A small-molecule ligand and the protein it binds are described below.
Small molecule (SMILES): O=P(O)(O)OC[C@@H](O)[C@@H](O)[C@H](O)[C@@H](O)CO

Sequence of chain 1.A:
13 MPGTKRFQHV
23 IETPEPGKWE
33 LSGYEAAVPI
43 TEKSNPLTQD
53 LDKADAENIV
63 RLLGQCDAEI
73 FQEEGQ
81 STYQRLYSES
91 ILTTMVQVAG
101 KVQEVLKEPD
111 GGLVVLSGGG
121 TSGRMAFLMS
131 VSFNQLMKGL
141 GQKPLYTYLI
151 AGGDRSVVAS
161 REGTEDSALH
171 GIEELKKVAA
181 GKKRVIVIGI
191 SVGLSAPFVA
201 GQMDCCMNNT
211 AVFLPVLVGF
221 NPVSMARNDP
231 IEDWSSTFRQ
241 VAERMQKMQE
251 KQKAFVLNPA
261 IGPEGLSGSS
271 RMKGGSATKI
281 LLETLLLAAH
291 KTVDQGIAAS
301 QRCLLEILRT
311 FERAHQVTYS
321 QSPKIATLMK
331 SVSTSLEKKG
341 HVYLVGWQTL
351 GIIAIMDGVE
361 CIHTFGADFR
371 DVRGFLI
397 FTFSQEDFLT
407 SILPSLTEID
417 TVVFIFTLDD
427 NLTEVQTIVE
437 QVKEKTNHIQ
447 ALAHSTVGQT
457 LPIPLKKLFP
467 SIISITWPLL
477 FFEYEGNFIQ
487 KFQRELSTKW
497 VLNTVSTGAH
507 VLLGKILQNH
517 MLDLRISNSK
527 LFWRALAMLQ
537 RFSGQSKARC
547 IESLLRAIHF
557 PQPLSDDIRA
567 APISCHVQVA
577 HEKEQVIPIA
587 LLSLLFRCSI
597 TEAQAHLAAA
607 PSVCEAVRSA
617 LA

Binding-site contacts:
Ligand atom O4 contacts residue GLY120 of chain 1.A at 3.9 Å.
Ligand atom O1 contacts residue ARG271 of chain 1.A at 3.5 Å (salt-bridge).
Ligand atom C1 contacts residue ARG271 of chain 1.A at 3.2 Å.
Ligand atom C4 contacts residue SER270 of chain 1.A at 3.9 Å.
Ligand atom O6 contacts residue LYS526 of chain 1.A at 2.8 Å (salt-bridge).
Ligand atom O1P contacts residue SER191 of chain 1.A at 3.9 Å.
Ligand atom O1 contacts residue SER269 of chain 1.A at 3.8 Å.
Ligand atom C5 contacts residue GLU165 of chain 1.A at 3.5 Å.
Ligand atom O3 contacts residue GLU162 of chain 1.A at 2.7 Å (salt-bridge).
Ligand atom O3 contacts residue GLY120 of chain 1.A at 3.9 Å.
Ligand atom O3P contacts residue SER191 of chain 1.A at 3.9 Å.
Ligand atom O4 contacts residue SER270 of chain 1.A at 4.0 Å.
Ligand atom C3 contacts residue GLU162 of chain 1.A at 3.7 Å.
Ligand atom C5 contacts residue LYS526 of chain 1.A at 3.8 Å.
Ligand atom C1 contacts residue SER270 of chain 1.A at 3.5 Å.
Ligand atom O1P contacts residue LYS526 of chain 1.A at 3.3 Å (salt-bridge).
Ligand atom C6 contacts residue LYS526 of chain 1.A at 3.8 Å.
Ligand atom C2 contacts residue THR121 of chain 1.A at 4.0 Å.
Ligand atom O5 contacts residue GLU165 of chain 1.A at 2.6 Å (salt-bridge).
Ligand atom P contacts residue VAL192 of chain 1.A at 3.5 Å.
Ligand atom O2 contacts residue GLU162 of chain 1.A at 3.7 Å.
Ligand atom C2 contacts residue HIS363 of chain 1.A at 3.9 Å.
Ligand atom P contacts residue LYS526 of chain 1.A at 3.6 Å.
Ligand atom O2P contacts residue VAL192 of chain 1.A at 3.6 Å.
Ligand atom O4 contacts residue THR121 of chain 1.A at 3.0 Å (h-bond).
Ligand atom O2 contacts residue HIS363 of chain 1.A at 2.8 Å (h-bond).
Ligand atom P contacts residue SER191 of chain 1.A at 3.6 Å.
Ligand atom O1P contacts residue SER270 of chain 1.A at 3.9 Å.
Ligand atom O3P contacts residue SER122 of chain 1.A at 2.8 Å (h-bond).
Ligand atom O2 contacts residue THR364 of chain 1.A at 4.0 Å.
Ligand atom C6 contacts residue GLY119 of chain 1.A at 3.4 Å.
Ligand atom O1P contacts residue VAL192 of chain 1.A at 3.4 Å (h-bond).
Ligand atom O1P contacts residue GLY193 of chain 1.A at 3.0 Å (h-bond).
Ligand atom O3P contacts residue VAL192 of chain 1.A at 2.9 Å (h-bond).
Ligand atom O2P contacts residue ALA196 of chain 1.A at 3.6 Å.
Ligand atom O5 contacts residue LYS526 of chain 1.A at 2.8 Å (salt-bridge).
Ligand atom C6 contacts residue GLU165 of chain 1.A at 4.0 Å.
Ligand atom O2P contacts residue SER191 of chain 1.A at 2.4 Å (h-bond).
Ligand atom O3P contacts residue SER270 of chain 1.A at 3.8 Å.
Ligand atom O1 contacts residue SER270 of chain 1.A at 3.5 Å (h-bond).